Binding-site contacts:
Ligand atom C6 contacts residue ILE72 of chain 1.A at 3.7 Å (hydrophobic).
Ligand atom C9 contacts residue VAL24 of chain 1.A at 3.7 Å (hydrophobic).
Ligand atom C2 contacts residue PHE89 of chain 1.A at 3.7 Å (hydrophobic).
Ligand atom C24 contacts residue ALA42 of chain 1.A at 3.6 Å (hydrophobic).
Ligand atom C9 contacts residue PHE169 of chain 1.A at 3.8 Å (hydrophobic).
Ligand atom N3 contacts residue LEU157 of chain 1.A at 3.4 Å.
Ligand atom C11 contacts residue VAL24 of chain 1.A at 3.8 Å (hydrophobic).
Ligand atom C contacts residue PHE89 of chain 1.A at 3.5 Å (hydrophobic).
Ligand atom C12 contacts residue PHE169 of chain 1.A at 3.7 Å (hydrophobic).
Ligand atom C18 contacts residue ASP96 of chain 1.A at 3.8 Å.
Ligand atom C22 contacts residue LEU16 of chain 1.A at 3.8 Å (hydrophobic).
Ligand atom C5 contacts residue VAL73 of chain 1.A at 3.3 Å (hydrophobic).
Ligand atom C8 contacts residue ASP168 of chain 1.A at 3.5 Å.
Ligand atom C16 contacts residue MET171 of chain 1.A at 3.8 Å (hydrophobic).
Ligand atom C10 contacts residue GLY170 of chain 1.A at 3.5 Å.
Ligand atom C7 contacts residue LEU64 of chain 1.A at 3.7 Å (hydrophobic).
Ligand atom C8 contacts residue LEU64 of chain 1.A at 3.8 Å (hydrophobic).
Ligand atom C26 contacts residue PHE169 of chain 1.A at 3.6 Å (hydrophobic).
Ligand atom C19 contacts residue PHE169 of chain 1.A at 3.8 Å (hydrophobic).
Ligand atom O1 contacts residue LYS44 of chain 1.A at 2.8 Å (salt-bridge).
Ligand atom C10 contacts residue VAL24 of chain 1.A at 3.6 Å (hydrophobic).
Ligand atom C17 contacts residue MET171 of chain 1.A at 3.7 Å (hydrophobic).
Ligand atom C1 contacts residue PHE89 of chain 1.A at 3.6 Å (hydrophobic).
Ligand atom O2 contacts residue GLY170 of chain 1.A at 3.3 Å (h-bond).
Ligand atom C20 contacts residue PHE169 of chain 1.A at 3.7 Å (hydrophobic).
Ligand atom N3 contacts residue ALA42 of chain 1.A at 3.8 Å.
Ligand atom O contacts residue ASP168 of chain 1.A at 2.7 Å (salt-bridge).
Ligand atom O2 contacts residue LYS44 of chain 1.A at 3.6 Å.
Ligand atom N contacts residue PHE169 of chain 1.A at 3.7 Å.
Ligand atom N1 contacts residue ASP168 of chain 1.A at 3.2 Å (salt-bridge).
Ligand atom C2 contacts residue ASP168 of chain 1.A at 3.6 Å.
Ligand atom O1 contacts residue GLY170 of chain 1.A at 3.2 Å (h-bond).
Ligand atom O2 contacts residue MET171 of chain 1.A at 2.9 Å (h-bond).
Ligand atom C25 contacts residue PHE89 of chain 1.A at 3.8 Å (hydrophobic).
Ligand atom C6 contacts residue LEU64 of chain 1.A at 3.8 Å (hydrophobic).
Ligand atom O2 contacts residue VAL24 of chain 1.A at 3.3 Å.
Ligand atom C4 contacts residue PHE89 of chain 1.A at 3.6 Å (hydrophobic).
Ligand atom N2 contacts residue PHE89 of chain 1.A at 3.2 Å.
Ligand atom C10 contacts residue LYS44 of chain 1.A at 3.4 Å.
Ligand atom C20 contacts residue LEU157 of chain 1.A at 3.8 Å (hydrophobic).

Sequence of chain 1.A:
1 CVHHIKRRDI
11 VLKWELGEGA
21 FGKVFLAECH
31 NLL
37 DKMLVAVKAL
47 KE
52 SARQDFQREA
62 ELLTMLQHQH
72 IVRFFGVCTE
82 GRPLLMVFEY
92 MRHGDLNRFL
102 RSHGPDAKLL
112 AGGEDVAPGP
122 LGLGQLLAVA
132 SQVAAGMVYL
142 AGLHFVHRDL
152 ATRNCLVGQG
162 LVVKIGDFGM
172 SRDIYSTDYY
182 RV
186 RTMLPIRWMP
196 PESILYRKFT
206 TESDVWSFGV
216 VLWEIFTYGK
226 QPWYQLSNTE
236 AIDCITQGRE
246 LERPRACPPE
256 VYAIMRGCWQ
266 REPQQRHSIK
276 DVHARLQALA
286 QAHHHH

The protein below binds the small molecule below.
Small molecule (SMILES): O=C(O)c1cc2c(-c3cccc4ccccc34)nccc2n1Cc1noc(-c2ccccc2)n1